A protein and the small-molecule ligand that binds it are described below.
Small molecule (SMILES): CC(=O)N[C@@H]1[C@@H](O)[C@H](O)[C@@H](CO)O[C@H]1O

Sequence of chain 1.A:
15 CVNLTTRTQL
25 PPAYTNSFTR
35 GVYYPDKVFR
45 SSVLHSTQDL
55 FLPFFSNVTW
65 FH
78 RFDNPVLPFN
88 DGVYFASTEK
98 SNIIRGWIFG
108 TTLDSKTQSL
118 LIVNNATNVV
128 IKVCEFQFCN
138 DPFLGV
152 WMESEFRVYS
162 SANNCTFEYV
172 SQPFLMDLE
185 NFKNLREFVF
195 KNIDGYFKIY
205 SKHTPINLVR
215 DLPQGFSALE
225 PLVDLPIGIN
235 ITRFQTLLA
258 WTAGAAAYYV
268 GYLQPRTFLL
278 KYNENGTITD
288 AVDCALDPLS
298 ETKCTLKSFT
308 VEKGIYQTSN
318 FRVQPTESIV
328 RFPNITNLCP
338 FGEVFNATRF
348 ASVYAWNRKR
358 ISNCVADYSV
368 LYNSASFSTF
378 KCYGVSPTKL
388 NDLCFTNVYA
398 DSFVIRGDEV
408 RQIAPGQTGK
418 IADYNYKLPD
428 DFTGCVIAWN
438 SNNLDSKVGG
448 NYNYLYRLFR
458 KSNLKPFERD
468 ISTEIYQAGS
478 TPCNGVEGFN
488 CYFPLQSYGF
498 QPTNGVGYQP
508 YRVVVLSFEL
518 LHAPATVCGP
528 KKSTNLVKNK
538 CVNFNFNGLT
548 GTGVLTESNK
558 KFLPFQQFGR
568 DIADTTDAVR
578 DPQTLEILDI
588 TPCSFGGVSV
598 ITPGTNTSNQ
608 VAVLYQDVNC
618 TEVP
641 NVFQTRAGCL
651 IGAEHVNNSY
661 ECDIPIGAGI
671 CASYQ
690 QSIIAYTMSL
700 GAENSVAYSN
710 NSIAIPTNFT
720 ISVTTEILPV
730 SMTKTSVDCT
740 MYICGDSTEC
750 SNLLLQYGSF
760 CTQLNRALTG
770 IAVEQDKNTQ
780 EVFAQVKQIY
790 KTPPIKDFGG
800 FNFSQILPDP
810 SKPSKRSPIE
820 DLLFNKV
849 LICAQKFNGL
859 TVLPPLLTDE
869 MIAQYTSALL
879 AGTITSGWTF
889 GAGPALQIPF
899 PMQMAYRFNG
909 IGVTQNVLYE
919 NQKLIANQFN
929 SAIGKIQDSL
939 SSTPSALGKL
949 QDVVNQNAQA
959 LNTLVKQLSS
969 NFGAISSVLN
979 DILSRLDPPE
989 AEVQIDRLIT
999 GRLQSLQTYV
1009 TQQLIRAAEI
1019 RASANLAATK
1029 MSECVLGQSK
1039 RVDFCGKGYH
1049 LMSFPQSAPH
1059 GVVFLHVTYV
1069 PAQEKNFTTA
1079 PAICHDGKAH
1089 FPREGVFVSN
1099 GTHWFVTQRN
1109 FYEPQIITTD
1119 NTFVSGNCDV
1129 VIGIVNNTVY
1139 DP

Binding-site contacts:
Ligand atom C2 contacts residue ASP796 of chain 1.B at 4.0 Å.
Ligand atom C7 contacts residue ASN709 of chain 1.A at 4.0 Å.
Ligand atom C1 contacts residue ASP796 of chain 1.B at 3.8 Å.
Ligand atom C3 contacts residue ASN709 of chain 1.A at 3.8 Å.
Ligand atom C4 contacts residue ASN709 of chain 1.A at 4.2 Å.
Ligand atom C8 contacts residue ASN709 of chain 1.A at 4.5 Å.
Ligand atom O5 contacts residue ASN709 of chain 1.A at 2.4 Å (h-bond).
Ligand atom C8 contacts residue ILE1130 of chain 1.A at 3.6 Å (hydrophobic).
Ligand atom C1 contacts residue ASN709 of chain 1.A at 1.4 Å.
Ligand atom C8 contacts residue GLY1131 of chain 1.A at 4.0 Å.
Ligand atom O5 contacts residue ASP796 of chain 1.B at 3.6 Å.
Ligand atom N2 contacts residue ASN709 of chain 1.A at 2.9 Å (h-bond).
Ligand atom C5 contacts residue ASN709 of chain 1.A at 3.7 Å.
Ligand atom C2 contacts residue ASN709 of chain 1.A at 2.5 Å.

Sequence of chain 1.B:
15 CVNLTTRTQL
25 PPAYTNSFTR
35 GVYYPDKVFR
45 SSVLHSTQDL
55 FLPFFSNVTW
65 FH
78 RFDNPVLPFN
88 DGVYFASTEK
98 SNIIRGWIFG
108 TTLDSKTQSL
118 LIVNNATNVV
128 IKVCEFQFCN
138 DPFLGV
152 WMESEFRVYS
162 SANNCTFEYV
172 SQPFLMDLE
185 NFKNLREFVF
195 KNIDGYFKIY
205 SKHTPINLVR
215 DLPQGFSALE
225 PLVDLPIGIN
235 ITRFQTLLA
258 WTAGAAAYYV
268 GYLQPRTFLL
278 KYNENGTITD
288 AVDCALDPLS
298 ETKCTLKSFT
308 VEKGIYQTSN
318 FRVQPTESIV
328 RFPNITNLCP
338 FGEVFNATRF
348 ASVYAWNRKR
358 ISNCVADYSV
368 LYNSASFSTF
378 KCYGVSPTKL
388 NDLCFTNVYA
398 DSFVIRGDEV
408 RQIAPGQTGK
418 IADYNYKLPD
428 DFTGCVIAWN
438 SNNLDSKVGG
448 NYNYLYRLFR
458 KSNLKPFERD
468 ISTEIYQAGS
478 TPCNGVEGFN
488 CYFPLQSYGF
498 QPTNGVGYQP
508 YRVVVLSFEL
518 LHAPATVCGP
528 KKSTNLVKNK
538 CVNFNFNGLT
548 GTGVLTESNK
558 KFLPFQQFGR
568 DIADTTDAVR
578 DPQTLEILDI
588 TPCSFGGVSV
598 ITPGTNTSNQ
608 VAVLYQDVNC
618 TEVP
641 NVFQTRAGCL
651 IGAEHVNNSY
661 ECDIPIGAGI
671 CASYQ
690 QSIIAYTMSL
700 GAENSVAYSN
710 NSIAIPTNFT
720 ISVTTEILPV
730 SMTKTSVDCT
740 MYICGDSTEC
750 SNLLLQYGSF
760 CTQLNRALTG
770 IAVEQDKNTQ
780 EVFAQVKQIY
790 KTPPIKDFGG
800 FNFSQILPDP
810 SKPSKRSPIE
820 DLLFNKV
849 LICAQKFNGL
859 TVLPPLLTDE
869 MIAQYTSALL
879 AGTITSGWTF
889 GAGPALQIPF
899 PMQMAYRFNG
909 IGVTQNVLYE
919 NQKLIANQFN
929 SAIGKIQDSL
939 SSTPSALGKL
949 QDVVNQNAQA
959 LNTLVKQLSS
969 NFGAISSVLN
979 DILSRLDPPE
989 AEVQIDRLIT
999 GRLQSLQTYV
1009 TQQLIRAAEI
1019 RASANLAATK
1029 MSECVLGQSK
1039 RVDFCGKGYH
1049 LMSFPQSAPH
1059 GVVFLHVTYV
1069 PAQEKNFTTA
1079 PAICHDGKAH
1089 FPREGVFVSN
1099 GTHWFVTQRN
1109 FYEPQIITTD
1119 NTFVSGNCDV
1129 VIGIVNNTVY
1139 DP